Sequence of chain 1.A:
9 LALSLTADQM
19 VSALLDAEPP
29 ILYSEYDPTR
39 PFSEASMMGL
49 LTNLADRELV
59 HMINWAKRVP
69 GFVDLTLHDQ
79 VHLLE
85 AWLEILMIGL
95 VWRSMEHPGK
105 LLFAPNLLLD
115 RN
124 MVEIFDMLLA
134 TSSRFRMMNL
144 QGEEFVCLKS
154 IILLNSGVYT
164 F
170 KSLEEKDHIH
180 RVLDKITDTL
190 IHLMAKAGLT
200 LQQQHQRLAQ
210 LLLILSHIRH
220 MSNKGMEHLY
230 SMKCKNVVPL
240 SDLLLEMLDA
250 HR

Binding-site contacts:
Ligand atom CA contacts residue GLU245 of chain 1.A at 3.4 Å.
Ligand atom CD2 contacts residue PHE70 of chain 1.A at 4.0 Å (hydrophobic).
Ligand atom CD2 contacts residue LEU75 of chain 1.A at 3.4 Å (hydrophobic).
Ligand atom CD2 contacts residue GLU83 of chain 1.A at 3.6 Å.
Ligand atom CD1 contacts residue VAL79 of chain 1.A at 3.8 Å (hydrophobic).
Ligand atom NZ contacts residue GLU83 of chain 1.A at 3.1 Å (salt-bridge).
Ligand atom O contacts residue LYS65 of chain 1.A at 3.1 Å (salt-bridge).
Ligand atom CG2 contacts residue LEU242 of chain 1.A at 3.8 Å (hydrophobic).
Ligand atom C contacts residue GLU245 of chain 1.A at 3.2 Å.
Ligand atom CD contacts residue GLU83 of chain 1.A at 4.0 Å.
Ligand atom CD2 contacts residue LEU82 of chain 1.A at 4.0 Å (hydrophobic).
Ligand atom CD1 contacts residue LEU82 of chain 1.A at 4.1 Å (hydrophobic).
Ligand atom CD1 contacts residue ILE61 of chain 1.A at 3.6 Å (hydrophobic).
Ligand atom CG contacts residue ILE61 of chain 1.A at 4.0 Å (hydrophobic).
Ligand atom CD1 contacts residue GLN78 of chain 1.A at 3.9 Å.
Ligand atom CD2 contacts residue VAL79 of chain 1.A at 3.6 Å (hydrophobic).
Ligand atom N contacts residue GLU245 of chain 1.A at 2.4 Å (salt-bridge).
Ligand atom CD2 contacts residue GLN78 of chain 1.A at 3.5 Å.
Ligand atom CB contacts residue GLU245 of chain 1.A at 3.9 Å.
Ligand atom O contacts residue LYS65 of chain 1.A at 3.7 Å.
Ligand atom CD1 contacts residue LEU242 of chain 1.A at 3.5 Å (hydrophobic).
Ligand atom CB contacts residue GLU245 of chain 1.A at 3.4 Å.
Ligand atom CE contacts residue GLU83 of chain 1.A at 3.2 Å.
Ligand atom NZ contacts residue VAL79 of chain 1.A at 3.9 Å.
Ligand atom CA contacts residue GLU245 of chain 1.A at 3.2 Å.
Ligand atom NE2 contacts residue LEU75 of chain 1.A at 3.3 Å.
Ligand atom CB contacts residue LEU242 of chain 1.A at 3.9 Å (hydrophobic).
Ligand atom CA contacts residue GLU245 of chain 1.A at 3.6 Å.
Ligand atom CD2 contacts residue MET246 of chain 1.A at 3.8 Å (hydrophobic).
Ligand atom CD1 contacts residue ASP241 of chain 1.A at 3.5 Å.
Ligand atom CA contacts residue VAL79 of chain 1.A at 3.9 Å (hydrophobic).
Ligand atom C contacts residue GLU245 of chain 1.A at 3.7 Å.
Ligand atom C contacts residue LYS65 of chain 1.A at 3.2 Å.
Ligand atom CA contacts residue LYS65 of chain 1.A at 3.8 Å.
Ligand atom CD2 contacts residue VAL79 of chain 1.A at 4.0 Å (hydrophobic).
Ligand atom CG contacts residue GLU245 of chain 1.A at 3.5 Å.
Ligand atom N contacts residue GLU245 of chain 1.A at 2.8 Å (salt-bridge).
Ligand atom C contacts residue LYS65 of chain 1.A at 3.7 Å.
Ligand atom CB contacts residue GLU245 of chain 1.A at 3.3 Å.
Ligand atom CG1 contacts residue GLU245 of chain 1.A at 3.4 Å.

A small-molecule ligand and the protein it binds are described below.
Small molecule (SMILES): CC[C@H](C)[C@H](NC(=O)[C@@H](N)CCCCN)C(=O)N[C@@H](CC(C)C)C(=O)N[C@@H](Cc1cnc[nH]1)C(=O)N[C@@H](CCCN=C(N)N)C(=O)N[C@@H](CC(C)C)C(=O)N[C@@H](CC(C)C)C(=O)N[C@@H](CCC(N)=O)C(=O)N[C@H](C=O)CCC(=O)O